Binding-site contacts:
Ligand atom C4 contacts residue ARG105 of chain 1.F at 4.1 Å.
Ligand atom C10 contacts residue TYR90 of chain 1.J at 3.5 Å (hydrophobic).
Ligand atom C6 contacts residue MET115 of chain 1.F at 4.2 Å (hydrophobic).
Ligand atom C9 contacts residue TYR90 of chain 1.J at 3.2 Å (hydrophobic).
Ligand atom N1 contacts residue THR145 of chain 1.J at 3.6 Å.
Ligand atom C10 contacts residue TRP144 of chain 1.J at 3.2 Å (hydrophobic).
Ligand atom C6 contacts residue TRP144 of chain 1.J at 3.5 Å (hydrophobic).
Ligand atom C10 contacts residue TYR186 of chain 1.J at 4.0 Å (hydrophobic).
Ligand atom C8 contacts residue TYR90 of chain 1.J at 4.2 Å (hydrophobic).
Ligand atom C1 contacts residue THR145 of chain 1.J at 4.3 Å.
Ligand atom C8 contacts residue TRP144 of chain 1.J at 3.9 Å (hydrophobic).
Ligand atom C4 contacts residue TRP144 of chain 1.J at 4.2 Å (hydrophobic).
Ligand atom N2 contacts residue TYR90 of chain 1.J at 3.9 Å.
Ligand atom C3 contacts residue LEU113 of chain 1.F at 4.0 Å (hydrophobic).
Ligand atom C3 contacts residue TRP144 of chain 1.J at 3.6 Å (hydrophobic).
Ligand atom C6 contacts residue CYS188 of chain 1.J at 4.0 Å (hydrophobic).
Ligand atom C7 contacts residue TRP144 of chain 1.J at 4.4 Å (hydrophobic).
Ligand atom C3 contacts residue TYR193 of chain 1.J at 3.7 Å (hydrophobic).
Ligand atom N2 contacts residue TRP144 of chain 1.J at 2.6 Å (h-bond).
Ligand atom C2 contacts residue MET115 of chain 1.F at 3.9 Å (hydrophobic).
Ligand atom C7 contacts residue CYS188 of chain 1.J at 4.1 Å (hydrophobic).
Ligand atom C1 contacts residue MET115 of chain 1.F at 3.6 Å (hydrophobic).
Ligand atom C3 contacts residue CYS188 of chain 1.J at 4.3 Å (hydrophobic).
Ligand atom C4 contacts residue LEU113 of chain 1.F at 3.6 Å (hydrophobic).
Ligand atom C4 contacts residue THR145 of chain 1.J at 4.2 Å.
Ligand atom C7 contacts residue MET115 of chain 1.F at 3.7 Å (hydrophobic).
Ligand atom C5 contacts residue ARG105 of chain 1.F at 4.2 Å.
Ligand atom C1 contacts residue TRP144 of chain 1.J at 3.3 Å (hydrophobic).
Ligand atom C5 contacts residue THR145 of chain 1.J at 3.6 Å.
Ligand atom C3 contacts residue CYS189 of chain 1.J at 3.7 Å (hydrophobic).
Ligand atom C8 contacts residue TRP54 of chain 1.F at 3.8 Å (hydrophobic).
Ligand atom N1 contacts residue MET115 of chain 1.F at 3.7 Å.
Ligand atom N1 contacts residue TRP144 of chain 1.J at 3.9 Å.
Ligand atom C9 contacts residue TRP144 of chain 1.J at 3.6 Å (hydrophobic).
Ligand atom C10 contacts residue TYR193 of chain 1.J at 3.4 Å (hydrophobic).
Ligand atom C5 contacts residue LEU113 of chain 1.F at 4.0 Å (hydrophobic).
Ligand atom C3 contacts residue MET115 of chain 1.F at 4.3 Å (hydrophobic).
Ligand atom C5 contacts residue TRP144 of chain 1.J at 4.3 Å (hydrophobic).
Ligand atom C2 contacts residue TRP144 of chain 1.J at 3.2 Å (hydrophobic).
Ligand atom C4 contacts residue TYR193 of chain 1.J at 4.2 Å (hydrophobic).

Sequence of chain 1.J:
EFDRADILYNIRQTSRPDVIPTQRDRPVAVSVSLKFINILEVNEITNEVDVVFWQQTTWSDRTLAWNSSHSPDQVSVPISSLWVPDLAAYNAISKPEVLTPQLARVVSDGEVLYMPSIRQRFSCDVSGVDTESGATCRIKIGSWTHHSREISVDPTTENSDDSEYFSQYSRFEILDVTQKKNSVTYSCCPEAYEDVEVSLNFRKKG

Sequence of chain 1.F:
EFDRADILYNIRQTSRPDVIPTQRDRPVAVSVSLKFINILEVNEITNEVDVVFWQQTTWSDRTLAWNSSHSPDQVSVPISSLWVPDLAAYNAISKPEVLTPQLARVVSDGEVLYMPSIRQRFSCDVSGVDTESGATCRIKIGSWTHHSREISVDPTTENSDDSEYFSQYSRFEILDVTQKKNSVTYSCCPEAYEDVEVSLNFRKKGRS

The protein below binds the small molecule below.
Small molecule (SMILES): CN1CCC[C@H]1c1cccnc1